Sequence of chain 2.D:
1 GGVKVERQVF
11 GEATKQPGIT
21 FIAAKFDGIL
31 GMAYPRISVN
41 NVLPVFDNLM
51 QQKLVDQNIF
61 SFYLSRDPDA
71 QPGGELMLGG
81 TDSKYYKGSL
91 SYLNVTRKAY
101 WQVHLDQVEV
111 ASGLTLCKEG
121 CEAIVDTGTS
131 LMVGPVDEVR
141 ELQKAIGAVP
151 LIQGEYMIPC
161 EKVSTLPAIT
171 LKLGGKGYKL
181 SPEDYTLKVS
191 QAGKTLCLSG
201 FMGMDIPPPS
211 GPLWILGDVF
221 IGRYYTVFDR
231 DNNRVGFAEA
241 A

Sequence of chain 2.C:
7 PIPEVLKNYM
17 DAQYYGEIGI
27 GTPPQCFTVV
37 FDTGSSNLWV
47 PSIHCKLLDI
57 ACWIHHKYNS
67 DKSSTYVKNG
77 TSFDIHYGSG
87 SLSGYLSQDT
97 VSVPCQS

This small molecule binds to this protein.
Small molecule (SMILES): [H]/N=C(/NC(=O)Cc1ccc(OC)c(OC)c1)N[C@H](Cc1ccccc1)C(=O)NCc1ccc(OC)c(OC)c1

Binding-site contacts:
Ligand atom C31 contacts residue ILE29 of chain 2.D at 3.6 Å (hydrophobic).
Ligand atom N20 contacts residue ASP38 of chain 2.C at 2.6 Å (salt-bridge).
Ligand atom C2 contacts residue ILE124 of chain 2.D at 3.4 Å (hydrophobic).
Ligand atom C23 contacts residue ACT1 of chain 2.J at 3.6 Å.
Ligand atom O36 contacts residue MET204 of chain 2.D at 3.4 Å.
Ligand atom N19 contacts residue ASP38 of chain 2.C at 2.7 Å (salt-bridge).
Ligand atom O37 contacts residue GLY84 of chain 2.C at 3.7 Å.
Ligand atom N11 contacts residue THR129 of chain 2.D at 2.9 Å (h-bond).
Ligand atom C39 contacts residue ASP205 of chain 2.D at 3.5 Å.
Ligand atom C7 contacts residue ASP126 of chain 2.D at 3.4 Å.
Ligand atom O33 contacts residue TYR83 of chain 2.C at 3.3 Å.
Ligand atom C35 contacts residue MET204 of chain 2.D at 3.5 Å (hydrophobic).
Ligand atom C15 contacts residue GLY84 of chain 2.C at 3.7 Å.
Ligand atom C18 contacts residue ASP38 of chain 2.C at 3.4 Å.
Ligand atom O27 contacts residue PHE26 of chain 2.D at 3.6 Å.
Ligand atom O33 contacts residue SER85 of chain 2.C at 3.7 Å.
Ligand atom C25 contacts residue ILE29 of chain 2.D at 3.7 Å (hydrophobic).
Ligand atom C29 contacts residue ALA18 of chain 2.C at 3.7 Å (hydrophobic).
Ligand atom C9 contacts residue THR129 of chain 2.D at 3.6 Å.
Ligand atom C2 contacts residue TYR100 of chain 2.D at 3.7 Å (hydrophobic).
Ligand atom C18 contacts residue ASP126 of chain 2.D at 3.6 Å.
Ligand atom C31 contacts residue ASP38 of chain 2.C at 3.5 Å.
Ligand atom O28 contacts residue ACT1 of chain 2.J at 3.6 Å.
Ligand atom C30 contacts residue THR20 of chain 2.D at 3.4 Å.
Ligand atom C32 contacts residue ASP38 of chain 2.C at 3.5 Å.
Ligand atom C3 contacts residue TYR100 of chain 2.D at 3.6 Å (hydrophobic).
Ligand atom C3 contacts residue ILE124 of chain 2.D at 3.6 Å (hydrophobic).
Ligand atom C22 contacts residue PHE26 of chain 2.D at 3.4 Å (hydrophobic).
Ligand atom C16 contacts residue GLY84 of chain 2.C at 3.5 Å.
Ligand atom N19 contacts residue GLY40 of chain 2.C at 3.5 Å.
Ligand atom C32 contacts residue TYR83 of chain 2.C at 3.5 Å (hydrophobic).
Ligand atom C39 contacts residue MET204 of chain 2.D at 3.7 Å (hydrophobic).
Ligand atom C29 contacts residue GLY128 of chain 2.D at 3.4 Å.
Ligand atom O10 contacts residue GLY84 of chain 2.C at 3.0 Å (h-bond).
Ligand atom C24 contacts residue GLY128 of chain 2.D at 3.6 Å.
Ligand atom C23 contacts residue PHE26 of chain 2.D at 3.6 Å (hydrophobic).
Ligand atom C29 contacts residue ACT1 of chain 2.J at 3.2 Å.
Ligand atom N20 contacts residue GLY128 of chain 2.D at 3.7 Å.
Ligand atom C7 contacts residue THR129 of chain 2.D at 3.5 Å.
Ligand atom N19 contacts residue ASP126 of chain 2.D at 2.7 Å (salt-bridge).